Binding-site contacts:
Ligand atom C08 contacts residue ASN41 of chain 1.A at 3.4 Å.
Ligand atom C04 contacts residue SER52 of chain 1.A at 3.5 Å.
Ligand atom C07 contacts residue PRO105 of chain 1.A at 4.2 Å (hydrophobic).
Ligand atom C02 contacts residue ASN41 of chain 1.A at 4.3 Å.
Ligand atom C08 contacts residue MET108 of chain 1.A at 4.3 Å (hydrophobic).
Ligand atom N03 contacts residue LEU113 of chain 1.A at 3.9 Å.
Ligand atom O05 contacts residue TRP51 of chain 1.A at 4.2 Å.
Ligand atom C01 contacts residue ASN41 of chain 1.A at 4.4 Å.
Ligand atom C07 contacts residue ASN41 of chain 1.A at 4.1 Å.
Ligand atom C04 contacts residue LEU113 of chain 1.A at 4.0 Å (hydrophobic).
Ligand atom N03 contacts residue SER52 of chain 1.A at 2.7 Å (h-bond).
Ligand atom C02 contacts residue TRP51 of chain 1.A at 3.6 Å (hydrophobic).
Ligand atom C04 contacts residue THR53 of chain 1.A at 4.2 Å.
Ligand atom C06 contacts residue MET108 of chain 1.A at 3.8 Å (hydrophobic).
Ligand atom C08 contacts residue TRP51 of chain 1.A at 4.4 Å (hydrophobic).
Ligand atom C06 contacts residue LYS35 of chain 1.A at 4.4 Å.
Ligand atom O05 contacts residue LEU54 of chain 1.A at 4.0 Å.
Ligand atom N03 contacts residue THR53 of chain 1.A at 4.2 Å.
Ligand atom C02 contacts residue SER52 of chain 1.A at 3.4 Å.
Ligand atom C01 contacts residue TRP51 of chain 1.A at 3.7 Å (hydrophobic).
Ligand atom C08 contacts residue LEU104 of chain 1.A at 3.4 Å (hydrophobic).
Ligand atom C02 contacts residue LEU104 of chain 1.A at 4.2 Å (hydrophobic).
Ligand atom C07 contacts residue ASN37 of chain 1.A at 3.8 Å.
Ligand atom C06 contacts residue LEU113 of chain 1.A at 4.5 Å (hydrophobic).
Ligand atom N03 contacts residue TRP51 of chain 1.A at 3.3 Å.
Ligand atom C08 contacts residue ASN37 of chain 1.A at 4.0 Å.
Ligand atom O05 contacts residue ASP150 of chain 1.A at 3.6 Å.
Ligand atom C01 contacts residue TRP102 of chain 1.A at 3.2 Å (hydrophobic).
Ligand atom C07 contacts residue MET108 of chain 1.A at 3.5 Å (hydrophobic).
Ligand atom C07 contacts residue LEU104 of chain 1.A at 3.8 Å (hydrophobic).
Ligand atom C02 contacts residue LEU113 of chain 1.A at 4.3 Å (hydrophobic).
Ligand atom C01 contacts residue LEU113 of chain 1.A at 4.2 Å (hydrophobic).
Ligand atom O05 contacts residue THR53 of chain 1.A at 3.4 Å (h-bond).
Ligand atom C04 contacts residue TRP51 of chain 1.A at 3.8 Å (hydrophobic).
Ligand atom C01 contacts residue SER52 of chain 1.A at 3.3 Å.
Ligand atom O05 contacts residue LEU113 of chain 1.A at 4.3 Å.
Ligand atom O05 contacts residue SER52 of chain 1.A at 3.6 Å (h-bond).

Sequence of chain 1.A:
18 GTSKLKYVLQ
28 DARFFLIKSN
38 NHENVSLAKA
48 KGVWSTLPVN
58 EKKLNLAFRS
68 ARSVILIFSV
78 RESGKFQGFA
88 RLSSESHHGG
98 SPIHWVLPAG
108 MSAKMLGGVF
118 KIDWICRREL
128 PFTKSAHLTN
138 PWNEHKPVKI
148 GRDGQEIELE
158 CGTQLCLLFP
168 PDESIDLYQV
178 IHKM

A small-molecule ligand and the protein it binds are described below.
Small molecule (SMILES): CC1=NC(=O)CC=C1